Sequence of chain 1.B:
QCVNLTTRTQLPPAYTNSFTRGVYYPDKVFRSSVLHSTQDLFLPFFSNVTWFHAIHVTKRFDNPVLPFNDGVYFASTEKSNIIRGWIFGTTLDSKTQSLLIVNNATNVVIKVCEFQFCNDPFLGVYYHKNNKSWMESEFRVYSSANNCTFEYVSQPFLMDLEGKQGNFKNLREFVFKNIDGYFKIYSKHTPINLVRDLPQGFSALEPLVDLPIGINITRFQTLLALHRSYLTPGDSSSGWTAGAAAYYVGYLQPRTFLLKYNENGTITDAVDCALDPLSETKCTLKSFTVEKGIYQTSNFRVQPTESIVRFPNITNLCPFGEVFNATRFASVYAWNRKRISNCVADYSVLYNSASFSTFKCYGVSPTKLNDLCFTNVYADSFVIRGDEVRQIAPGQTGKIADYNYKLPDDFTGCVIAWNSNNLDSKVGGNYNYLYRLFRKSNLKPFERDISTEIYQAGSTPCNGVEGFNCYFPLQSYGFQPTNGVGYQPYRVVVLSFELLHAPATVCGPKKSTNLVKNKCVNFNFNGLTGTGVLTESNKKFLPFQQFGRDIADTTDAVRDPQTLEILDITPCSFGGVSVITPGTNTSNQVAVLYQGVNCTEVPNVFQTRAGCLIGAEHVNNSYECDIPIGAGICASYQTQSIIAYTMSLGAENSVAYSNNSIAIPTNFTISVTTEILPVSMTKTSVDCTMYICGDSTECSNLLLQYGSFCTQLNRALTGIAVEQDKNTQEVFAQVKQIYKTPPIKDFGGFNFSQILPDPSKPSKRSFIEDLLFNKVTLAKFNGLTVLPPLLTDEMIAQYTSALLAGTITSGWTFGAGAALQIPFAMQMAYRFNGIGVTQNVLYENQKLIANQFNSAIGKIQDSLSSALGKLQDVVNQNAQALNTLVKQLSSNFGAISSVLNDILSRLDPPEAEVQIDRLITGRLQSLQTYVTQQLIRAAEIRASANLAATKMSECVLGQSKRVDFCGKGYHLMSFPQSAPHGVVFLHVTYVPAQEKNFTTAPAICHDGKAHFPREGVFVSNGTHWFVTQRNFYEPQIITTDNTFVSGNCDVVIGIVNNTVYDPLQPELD

Binding-site contacts:
Ligand atom C8 contacts residue ASN688 of chain 1.B at 4.3 Å.
Ligand atom C7 contacts residue ASN688 of chain 1.B at 3.1 Å.
Ligand atom C5 contacts residue ASN688 of chain 1.B at 3.7 Å.
Ligand atom O5 contacts residue ASN688 of chain 1.B at 2.4 Å (h-bond).
Ligand atom C4 contacts residue ASN688 of chain 1.B at 4.2 Å.
Ligand atom C3 contacts residue ASN688 of chain 1.B at 3.8 Å.
Ligand atom O7 contacts residue ASN688 of chain 1.B at 3.1 Å (h-bond).
Ligand atom C2 contacts residue ASN688 of chain 1.B at 2.4 Å.
Ligand atom N2 contacts residue ASN688 of chain 1.B at 2.8 Å (h-bond).
Ligand atom C1 contacts residue ASN688 of chain 1.B at 1.4 Å.

A small-molecule ligand and the protein it binds are described below.
Small molecule (SMILES): CC(=O)N[C@@H]1[C@@H](O)[C@H](O)[C@@H](CO)O[C@H]1O